A small-molecule ligand and the protein it binds are described below.
Small molecule (SMILES): C=C(C)[C@H]1CN[C@H](C(=O)O)[C@H]1CC(=O)O

Binding-site contacts:
Ligand atom CA contacts residue THR90 of chain 2.B at 3.2 Å.
Ligand atom CG1 contacts residue ALA141 of chain 2.B at 4.1 Å (hydrophobic).
Ligand atom OXT contacts residue ARG95 of chain 2.B at 3.3 Å (salt-bridge).
Ligand atom OXT contacts residue ALA141 of chain 2.B at 3.0 Å (h-bond).
Ligand atom C contacts residue ALA141 of chain 2.B at 3.8 Å (hydrophobic).
Ligand atom OD2 contacts residue ALA141 of chain 2.B at 2.9 Å (h-bond).
Ligand atom O contacts residue ARG95 of chain 2.B at 2.7 Å (salt-bridge).
Ligand atom N contacts residue THR90 of chain 2.B at 3.0 Å (h-bond).
Ligand atom C contacts residue THR90 of chain 2.B at 3.3 Å.
Ligand atom N contacts residue PRO88 of chain 2.B at 3.0 Å (h-bond).
Ligand atom OXT contacts residue TYR61 of chain 2.B at 4.2 Å.
Ligand atom CG2 contacts residue TYR61 of chain 2.B at 3.4 Å (hydrophobic).
Ligand atom CG1 contacts residue GLU189 of chain 2.B at 3.9 Å.
Ligand atom OD1 contacts residue THR142 of chain 2.B at 2.6 Å (h-bond).
Ligand atom OD2 contacts residue GLY140 of chain 2.B at 3.4 Å.
Ligand atom CD contacts residue PRO88 of chain 2.B at 3.2 Å (hydrophobic).
Ligand atom OD1 contacts residue GLU189 of chain 2.B at 3.7 Å.
Ligand atom OXT contacts residue GLY140 of chain 2.B at 3.8 Å.
Ligand atom CA contacts residue ALA141 of chain 2.B at 4.2 Å (hydrophobic).
Ligand atom OD2 contacts residue THR142 of chain 2.B at 3.0 Å (h-bond).
Ligand atom CB contacts residue GLU189 of chain 2.B at 4.1 Å.
Ligand atom CD2 contacts residue TYR61 of chain 2.B at 3.3 Å (hydrophobic).
Ligand atom N contacts residue GLU189 of chain 2.B at 2.8 Å (salt-bridge).
Ligand atom O contacts residue PRO88 of chain 2.B at 3.6 Å.
Ligand atom C contacts residue ARG95 of chain 2.B at 3.3 Å.
Ligand atom CD1 contacts residue VAL137 of chain 2.B at 3.8 Å (hydrophobic).
Ligand atom CD2 contacts residue ASN172 of chain 2.B at 3.5 Å.
Ligand atom CD contacts residue GLU189 of chain 2.B at 3.4 Å.
Ligand atom CB1 contacts residue GLU189 of chain 2.B at 3.7 Å.
Ligand atom O contacts residue THR90 of chain 2.B at 3.1 Å (h-bond).
Ligand atom CA contacts residue GLU189 of chain 2.B at 3.5 Å.
Ligand atom O contacts residue LEU89 of chain 2.B at 3.9 Å.
Ligand atom O contacts residue TYR61 of chain 2.B at 3.7 Å.
Ligand atom CD contacts residue TYR61 of chain 2.B at 3.8 Å (hydrophobic).
Ligand atom N contacts residue TYR215 of chain 2.B at 3.9 Å.
Ligand atom CD2 contacts residue GLU13 of chain 2.B at 3.6 Å.
Ligand atom CG1 contacts residue THR142 of chain 2.B at 3.4 Å.
Ligand atom CD1 contacts residue TYR61 of chain 2.B at 3.7 Å (hydrophobic).
Ligand atom CA contacts residue PRO88 of chain 2.B at 4.2 Å (hydrophobic).
Ligand atom CG contacts residue TYR61 of chain 2.B at 3.6 Å (hydrophobic).

Sequence of chain 2.B:
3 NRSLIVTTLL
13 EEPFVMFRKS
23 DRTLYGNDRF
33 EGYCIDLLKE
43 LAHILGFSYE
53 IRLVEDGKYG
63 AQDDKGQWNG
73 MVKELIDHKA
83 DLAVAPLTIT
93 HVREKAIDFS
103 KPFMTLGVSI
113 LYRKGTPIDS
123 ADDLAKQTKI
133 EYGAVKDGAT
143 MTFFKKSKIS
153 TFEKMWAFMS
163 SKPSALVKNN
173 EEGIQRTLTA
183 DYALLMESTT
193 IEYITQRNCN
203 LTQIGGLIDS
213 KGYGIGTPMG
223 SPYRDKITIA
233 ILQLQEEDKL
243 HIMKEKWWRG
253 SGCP